Sequence of chain 34.B:
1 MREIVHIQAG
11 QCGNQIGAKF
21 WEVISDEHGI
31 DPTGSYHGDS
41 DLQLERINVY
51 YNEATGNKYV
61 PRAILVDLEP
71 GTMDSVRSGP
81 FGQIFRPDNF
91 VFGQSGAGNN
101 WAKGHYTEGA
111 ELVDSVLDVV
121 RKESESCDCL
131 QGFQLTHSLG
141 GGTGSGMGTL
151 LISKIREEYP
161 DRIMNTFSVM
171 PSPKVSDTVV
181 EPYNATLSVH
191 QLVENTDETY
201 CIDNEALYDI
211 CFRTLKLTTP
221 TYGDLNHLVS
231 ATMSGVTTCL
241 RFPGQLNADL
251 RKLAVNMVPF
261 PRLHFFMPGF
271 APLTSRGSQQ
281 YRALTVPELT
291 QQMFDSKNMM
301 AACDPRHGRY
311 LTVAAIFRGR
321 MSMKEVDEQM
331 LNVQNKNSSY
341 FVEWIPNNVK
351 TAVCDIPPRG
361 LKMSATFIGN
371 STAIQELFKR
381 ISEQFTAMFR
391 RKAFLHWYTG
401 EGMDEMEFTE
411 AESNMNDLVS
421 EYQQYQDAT

Binding-site contacts:
Ligand atom C41 contacts residue VAL23 of chain 34.B at 3.2 Å (hydrophobic).
Ligand atom C14 contacts residue THR274 of chain 34.B at 4.0 Å.
Ligand atom C36 contacts residue HIS227 of chain 34.B at 3.3 Å.
Ligand atom C07 contacts residue LEU228 of chain 34.B at 4.0 Å (hydrophobic).
Ligand atom C31 contacts residue HIS227 of chain 34.B at 3.4 Å.
Ligand atom C15 contacts residue PRO272 of chain 34.B at 3.6 Å (hydrophobic).
Ligand atom C42 contacts residue VAL23 of chain 34.B at 3.5 Å (hydrophobic).
Ligand atom O12 contacts residue GLY360 of chain 34.B at 3.4 Å (h-bond).
Ligand atom C06 contacts residue HIS227 of chain 34.B at 2.8 Å.
Ligand atom C07 contacts residue ASP224 of chain 34.B at 3.5 Å.
Ligand atom C44 contacts residue GLY360 of chain 34.B at 4.0 Å.
Ligand atom O13 contacts residue ARG359 of chain 34.B at 3.4 Å (salt-bridge).
Ligand atom O14 contacts residue HIS227 of chain 34.B at 2.2 Å (h-bond).
Ligand atom C08 contacts residue HIS227 of chain 34.B at 3.3 Å.
Ligand atom C19 contacts residue THR274 of chain 34.B at 3.3 Å.
Ligand atom C05 contacts residue HIS227 of chain 34.B at 3.5 Å.
Ligand atom O13 contacts residue GLY360 of chain 34.B at 3.6 Å (h-bond).
Ligand atom O13 contacts residue PRO358 of chain 34.B at 3.5 Å.
Ligand atom C16 contacts residue PRO272 of chain 34.B at 4.0 Å (hydrophobic).
Ligand atom C27 contacts residue GLY360 of chain 34.B at 4.0 Å.
Ligand atom C16 contacts residue THR274 of chain 34.B at 3.6 Å.
Ligand atom O06 contacts residue THR274 of chain 34.B at 3.2 Å (h-bond).
Ligand atom O07 contacts residue THR274 of chain 34.B at 3.7 Å.
Ligand atom C44 contacts residue LEU361 of chain 34.B at 4.0 Å (hydrophobic).
Ligand atom O08 contacts residue ARG276 of chain 34.B at 3.6 Å.
Ligand atom C30 contacts residue HIS227 of chain 34.B at 3.1 Å.
Ligand atom C04 contacts residue HIS227 of chain 34.B at 4.0 Å.
Ligand atom O06 contacts residue PRO272 of chain 34.B at 3.8 Å.
Ligand atom C41 contacts residue SER234 of chain 34.B at 3.6 Å.
Ligand atom C07 contacts residue HIS227 of chain 34.B at 2.7 Å.
Ligand atom C14 contacts residue LEU215 of chain 34.B at 3.9 Å (hydrophobic).
Ligand atom O06 contacts residue LEU273 of chain 34.B at 3.4 Å.
Ligand atom C39 contacts residue SER234 of chain 34.B at 3.9 Å.
Ligand atom C09 contacts residue LEU228 of chain 34.B at 4.1 Å (hydrophobic).
Ligand atom O06 contacts residue LEU215 of chain 34.B at 3.6 Å.
Ligand atom C08 contacts residue LEU228 of chain 34.B at 3.3 Å (hydrophobic).
Ligand atom C09 contacts residue HIS227 of chain 34.B at 3.9 Å.
Ligand atom C06 contacts residue ASP224 of chain 34.B at 3.6 Å.
Ligand atom C40 contacts residue SER234 of chain 34.B at 2.9 Å.
Ligand atom C33 contacts residue ASP26 of chain 34.B at 3.9 Å.

The protein below binds the small molecule below.
Small molecule (SMILES): CC(=O)O[C@H]1C(=O)[C@@]2(C)[C@H]([C@H](OC(=O)c3ccccc3)[C@]3(O)C[C@H](OC(=O)[C@H](O)[C@@H](NC(=O)c4ccccc4)c4ccccc4)C(C)=C1C3(C)C)[C@]1(OC(C)=O)CO[C@@H]1C[C@@H]2O